Binding-site contacts:
Ligand atom C3 contacts residue GLY676 of chain 2.B at 3.8 Å.
Ligand atom O4 contacts residue GLY676 of chain 2.B at 2.7 Å (h-bond).
Ligand atom O3 contacts residue ALA674 of chain 2.B at 3.5 Å (h-bond).
Ligand atom O7 contacts residue ASN285 of chain 2.B at 3.7 Å.
Ligand atom O3 contacts residue GLY676 of chain 2.B at 3.0 Å (h-bond).
Ligand atom C5 contacts residue GLY136 of chain 2.B at 3.9 Å.
Ligand atom C7 contacts residue HIS378 of chain 2.B at 3.8 Å.
Ligand atom C7 contacts residue ASN285 of chain 2.B at 3.6 Å.
Ligand atom O4 contacts residue ASN485 of chain 2.B at 3.4 Å (h-bond).
Ligand atom N1 contacts residue ASN285 of chain 2.B at 3.8 Å.
Ligand atom O2 contacts residue ASN285 of chain 2.B at 2.8 Å (h-bond).
Ligand atom C6 contacts residue GLY136 of chain 2.B at 3.6 Å.
Ligand atom O3 contacts residue SER675 of chain 2.B at 3.0 Å (h-bond).
Ligand atom C5 contacts residue LEU137 of chain 2.B at 3.9 Å (hydrophobic).
Ligand atom C8 contacts residue THR379 of chain 2.B at 3.6 Å.
Ligand atom C6 contacts residue ASN485 of chain 2.B at 3.3 Å.
Ligand atom O7 contacts residue LEU137 of chain 2.B at 3.4 Å.
Ligand atom C6 contacts residue HIS378 of chain 2.B at 3.8 Å.
Ligand atom O6 contacts residue ASN485 of chain 2.B at 2.9 Å (h-bond).
Ligand atom C7 contacts residue LEU137 of chain 2.B at 3.6 Å (hydrophobic).
Ligand atom N1 contacts residue HIS378 of chain 2.B at 2.8 Å (h-bond).
Ligand atom O6 contacts residue LEU140 of chain 2.B at 3.7 Å.
Ligand atom C4 contacts residue GLY676 of chain 2.B at 3.6 Å.
Ligand atom O5 contacts residue HIS378 of chain 2.B at 3.9 Å.
Ligand atom C2 contacts residue HIS378 of chain 2.B at 3.5 Å.
Ligand atom O4 contacts residue SER675 of chain 2.B at 3.4 Å.
Ligand atom C6 contacts residue LEU137 of chain 2.B at 4.0 Å (hydrophobic).
Ligand atom O4 contacts residue THR677 of chain 2.B at 3.9 Å.
Ligand atom C8 contacts residue LEU137 of chain 2.B at 3.7 Å (hydrophobic).
Ligand atom C8 contacts residue ASP340 of chain 2.B at 3.4 Å.
Ligand atom C1 contacts residue HIS378 of chain 2.B at 3.6 Å.
Ligand atom O6 contacts residue HIS378 of chain 2.B at 2.8 Å (h-bond).
Ligand atom O3 contacts residue GLU673 of chain 2.B at 2.7 Å (salt-bridge).
Ligand atom C8 contacts residue ASN285 of chain 2.B at 3.3 Å.
Ligand atom C8 contacts residue HIS378 of chain 2.B at 3.9 Å.
Ligand atom C2 contacts residue ASN285 of chain 2.B at 3.9 Å.
Ligand atom O2 contacts residue TYR574 of chain 2.B at 3.2 Å (h-bond).
Ligand atom O6 contacts residue VAL456 of chain 2.B at 3.7 Å.
Ligand atom O2 contacts residue GLU673 of chain 2.B at 3.5 Å (salt-bridge).
Ligand atom C3 contacts residue GLU673 of chain 2.B at 3.5 Å.

Sequence of chain 2.B:
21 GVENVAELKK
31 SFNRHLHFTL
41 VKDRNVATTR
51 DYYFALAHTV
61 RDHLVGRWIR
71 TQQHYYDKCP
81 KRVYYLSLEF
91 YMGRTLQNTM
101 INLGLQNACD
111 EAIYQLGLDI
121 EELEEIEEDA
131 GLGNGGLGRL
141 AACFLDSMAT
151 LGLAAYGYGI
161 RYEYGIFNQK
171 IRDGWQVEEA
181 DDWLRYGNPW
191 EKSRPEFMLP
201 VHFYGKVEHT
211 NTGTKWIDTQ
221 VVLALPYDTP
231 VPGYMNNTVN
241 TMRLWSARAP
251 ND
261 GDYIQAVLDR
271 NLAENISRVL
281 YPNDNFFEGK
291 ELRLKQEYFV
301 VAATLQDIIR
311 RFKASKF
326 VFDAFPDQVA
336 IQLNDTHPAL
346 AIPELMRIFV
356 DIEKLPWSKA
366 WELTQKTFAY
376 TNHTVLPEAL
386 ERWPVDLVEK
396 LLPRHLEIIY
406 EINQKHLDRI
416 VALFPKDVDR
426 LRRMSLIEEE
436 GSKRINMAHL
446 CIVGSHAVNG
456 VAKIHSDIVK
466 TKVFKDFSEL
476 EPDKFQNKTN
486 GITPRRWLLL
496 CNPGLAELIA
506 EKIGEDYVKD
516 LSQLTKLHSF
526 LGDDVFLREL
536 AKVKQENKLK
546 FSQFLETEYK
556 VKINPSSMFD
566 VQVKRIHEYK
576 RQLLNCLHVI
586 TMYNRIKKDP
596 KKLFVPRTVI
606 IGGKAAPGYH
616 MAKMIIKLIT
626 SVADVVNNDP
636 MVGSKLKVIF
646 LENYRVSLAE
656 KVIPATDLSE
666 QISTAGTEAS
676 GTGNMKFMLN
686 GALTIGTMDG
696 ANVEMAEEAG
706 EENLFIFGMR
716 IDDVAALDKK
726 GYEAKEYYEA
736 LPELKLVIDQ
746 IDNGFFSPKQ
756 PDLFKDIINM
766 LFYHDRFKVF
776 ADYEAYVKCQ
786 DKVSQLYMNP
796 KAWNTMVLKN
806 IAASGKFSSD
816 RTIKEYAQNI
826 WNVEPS

The protein below binds the small molecule below.
Small molecule (SMILES): CC(=O)N[C@@H]1O[C@H](CO)[C@@H](O)[C@H](O)[C@H]1O